Sequence of chain 1.A:
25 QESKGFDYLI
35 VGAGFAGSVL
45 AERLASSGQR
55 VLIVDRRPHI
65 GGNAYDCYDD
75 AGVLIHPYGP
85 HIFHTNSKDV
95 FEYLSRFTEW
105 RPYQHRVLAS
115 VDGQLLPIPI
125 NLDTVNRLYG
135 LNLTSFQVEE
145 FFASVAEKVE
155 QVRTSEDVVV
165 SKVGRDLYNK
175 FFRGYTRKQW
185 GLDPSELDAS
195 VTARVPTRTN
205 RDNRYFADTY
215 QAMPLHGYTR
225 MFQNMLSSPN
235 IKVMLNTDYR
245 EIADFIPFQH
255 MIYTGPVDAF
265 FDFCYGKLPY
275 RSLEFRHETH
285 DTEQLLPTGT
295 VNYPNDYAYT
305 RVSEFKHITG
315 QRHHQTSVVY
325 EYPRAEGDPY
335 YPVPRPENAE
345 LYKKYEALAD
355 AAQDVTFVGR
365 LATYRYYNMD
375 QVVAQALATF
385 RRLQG

This protein binds this small molecule.
Small molecule (SMILES): O=c1ccn([C@@H]2O[C@H](CO[P](=O)(O)O[P](=O)(O)O[C@H]3O[C@H](CO)[C@H](O)[C@H](O)[C@H]3O)[C@@H](O)[C@H]2O)c(=O)[nH]1

Binding-site contacts:
Ligand atom O3' contacts residue PHE210 of chain 1.A at 3.2 Å.
Ligand atom O2 contacts residue PHE175 of chain 1.A at 3.6 Å (h-bond).
Ligand atom C5' contacts residue ARG305 of chain 1.A at 3.2 Å.
Ligand atom O5' contacts residue FAD1 of chain 1.L at 3.5 Å (h-bond).
Ligand atom C1' contacts residue FAD1 of chain 1.L at 3.3 Å.
Ligand atom O1B contacts residue ARG305 of chain 1.A at 3.3 Å (salt-bridge).
Ligand atom O2 contacts residue THR180 of chain 1.A at 3.2 Å (h-bond).
Ligand atom O2D contacts residue THR180 of chain 1.A at 3.0 Å (h-bond).
Ligand atom C4D contacts residue VAL195 of chain 1.A at 3.4 Å (hydrophobic).
Ligand atom O2B contacts residue TYR370 of chain 1.A at 2.8 Å (h-bond).
Ligand atom C2 contacts residue PHE176 of chain 1.A at 3.6 Å (hydrophobic).
Ligand atom O3B contacts residue ARG305 of chain 1.A at 2.9 Å (salt-bridge).
Ligand atom O1A contacts residue TYR209 of chain 1.A at 2.5 Å (h-bond).
Ligand atom O1B contacts residue TYR335 of chain 1.A at 2.8 Å (h-bond).
Ligand atom O2' contacts residue ARG198 of chain 1.A at 3.1 Å (salt-bridge).
Ligand atom N3 contacts residue PHE175 of chain 1.A at 2.9 Å (h-bond).
Ligand atom O2D contacts residue VAL195 of chain 1.A at 3.5 Å.
Ligand atom O6' contacts residue HIS109 of chain 1.A at 3.2 Å (h-bond).
Ligand atom O2A contacts residue ARG198 of chain 1.A at 2.9 Å (salt-bridge).
Ligand atom O2' contacts residue FAD1 of chain 1.L at 3.5 Å.
Ligand atom C5D contacts residue VAL195 of chain 1.A at 3.5 Å (hydrophobic).
Ligand atom C1' contacts residue ARG305 of chain 1.A at 3.5 Å.
Ligand atom C2 contacts residue TYR179 of chain 1.A at 3.5 Å (hydrophobic).
Ligand atom C5D contacts residue ARG198 of chain 1.A at 3.6 Å.
Ligand atom C5 contacts residue ASN296 of chain 1.A at 3.6 Å.
Ligand atom C2D contacts residue THR180 of chain 1.A at 3.6 Å.
Ligand atom O3D contacts residue TRP184 of chain 1.A at 3.0 Å (h-bond).
Ligand atom O2 contacts residue TYR179 of chain 1.A at 3.4 Å.
Ligand atom O2B contacts residue ARG198 of chain 1.A at 3.3 Å (salt-bridge).
Ligand atom C2' contacts residue FAD1 of chain 1.L at 3.3 Å.
Ligand atom O6' contacts residue THR294 of chain 1.A at 3.3 Å (h-bond).
Ligand atom O2 contacts residue PHE176 of chain 1.A at 3.2 Å.
Ligand atom O5' contacts residue ARG305 of chain 1.A at 3.0 Å (salt-bridge).
Ligand atom O4 contacts residue ASN296 of chain 1.A at 3.1 Å (h-bond).
Ligand atom O4' contacts residue FAD1 of chain 1.L at 2.8 Å (h-bond).
Ligand atom N3 contacts residue TYR179 of chain 1.A at 3.3 Å.
Ligand atom PB contacts residue TYR370 of chain 1.A at 3.5 Å.
Ligand atom O2D contacts residue TRP184 of chain 1.A at 3.5 Å (h-bond).
Ligand atom O3A contacts residue TYR370 of chain 1.A at 3.5 Å (h-bond).
Ligand atom O4' contacts residue PHE210 of chain 1.A at 3.1 Å.